Binding-site contacts:
Ligand atom O3 contacts residue GLN833 of chain 1.A at 3.7 Å.
Ligand atom N2 contacts residue GLN833 of chain 1.A at 3.7 Å.
Ligand atom C3 contacts residue ASN613 of chain 1.C at 3.8 Å.
Ligand atom O5 contacts residue ASN613 of chain 1.C at 2.4 Å (h-bond).
Ligand atom N2 contacts residue ASN613 of chain 1.C at 3.0 Å (h-bond).
Ligand atom C8 contacts residue ASN613 of chain 1.C at 3.8 Å.
Ligand atom O5 contacts residue GLN833 of chain 1.A at 4.1 Å.
Ligand atom O6 contacts residue THR615 of chain 1.C at 4.0 Å.
Ligand atom C8 contacts residue GLN641 of chain 1.C at 3.6 Å.
Ligand atom C2 contacts residue GLN833 of chain 1.A at 3.0 Å.
Ligand atom O7 contacts residue ASN613 of chain 1.C at 3.5 Å (h-bond).
Ligand atom C7 contacts residue GLN641 of chain 1.C at 4.4 Å.
Ligand atom C1 contacts residue GLN833 of chain 1.A at 3.9 Å.
Ligand atom C1 contacts residue ASN613 of chain 1.C at 1.5 Å.
Ligand atom C5 contacts residue THR615 of chain 1.C at 3.9 Å.
Ligand atom C4 contacts residue ASN613 of chain 1.C at 4.2 Å.
Ligand atom C1 contacts residue THR615 of chain 1.C at 3.3 Å.
Ligand atom O5 contacts residue THR615 of chain 1.C at 3.3 Å (h-bond).
Ligand atom O7 contacts residue GLN833 of chain 1.A at 2.6 Å (h-bond).
Ligand atom C3 contacts residue GLN833 of chain 1.A at 3.8 Å.
Ligand atom C4 contacts residue GLN833 of chain 1.A at 4.0 Å.
Ligand atom C2 contacts residue ASN613 of chain 1.C at 2.5 Å.
Ligand atom C7 contacts residue GLN833 of chain 1.A at 3.5 Å.
Ligand atom C5 contacts residue ASN613 of chain 1.C at 3.7 Å.
Ligand atom C7 contacts residue ASN613 of chain 1.C at 3.4 Å.

Sequence of chain 1.A:
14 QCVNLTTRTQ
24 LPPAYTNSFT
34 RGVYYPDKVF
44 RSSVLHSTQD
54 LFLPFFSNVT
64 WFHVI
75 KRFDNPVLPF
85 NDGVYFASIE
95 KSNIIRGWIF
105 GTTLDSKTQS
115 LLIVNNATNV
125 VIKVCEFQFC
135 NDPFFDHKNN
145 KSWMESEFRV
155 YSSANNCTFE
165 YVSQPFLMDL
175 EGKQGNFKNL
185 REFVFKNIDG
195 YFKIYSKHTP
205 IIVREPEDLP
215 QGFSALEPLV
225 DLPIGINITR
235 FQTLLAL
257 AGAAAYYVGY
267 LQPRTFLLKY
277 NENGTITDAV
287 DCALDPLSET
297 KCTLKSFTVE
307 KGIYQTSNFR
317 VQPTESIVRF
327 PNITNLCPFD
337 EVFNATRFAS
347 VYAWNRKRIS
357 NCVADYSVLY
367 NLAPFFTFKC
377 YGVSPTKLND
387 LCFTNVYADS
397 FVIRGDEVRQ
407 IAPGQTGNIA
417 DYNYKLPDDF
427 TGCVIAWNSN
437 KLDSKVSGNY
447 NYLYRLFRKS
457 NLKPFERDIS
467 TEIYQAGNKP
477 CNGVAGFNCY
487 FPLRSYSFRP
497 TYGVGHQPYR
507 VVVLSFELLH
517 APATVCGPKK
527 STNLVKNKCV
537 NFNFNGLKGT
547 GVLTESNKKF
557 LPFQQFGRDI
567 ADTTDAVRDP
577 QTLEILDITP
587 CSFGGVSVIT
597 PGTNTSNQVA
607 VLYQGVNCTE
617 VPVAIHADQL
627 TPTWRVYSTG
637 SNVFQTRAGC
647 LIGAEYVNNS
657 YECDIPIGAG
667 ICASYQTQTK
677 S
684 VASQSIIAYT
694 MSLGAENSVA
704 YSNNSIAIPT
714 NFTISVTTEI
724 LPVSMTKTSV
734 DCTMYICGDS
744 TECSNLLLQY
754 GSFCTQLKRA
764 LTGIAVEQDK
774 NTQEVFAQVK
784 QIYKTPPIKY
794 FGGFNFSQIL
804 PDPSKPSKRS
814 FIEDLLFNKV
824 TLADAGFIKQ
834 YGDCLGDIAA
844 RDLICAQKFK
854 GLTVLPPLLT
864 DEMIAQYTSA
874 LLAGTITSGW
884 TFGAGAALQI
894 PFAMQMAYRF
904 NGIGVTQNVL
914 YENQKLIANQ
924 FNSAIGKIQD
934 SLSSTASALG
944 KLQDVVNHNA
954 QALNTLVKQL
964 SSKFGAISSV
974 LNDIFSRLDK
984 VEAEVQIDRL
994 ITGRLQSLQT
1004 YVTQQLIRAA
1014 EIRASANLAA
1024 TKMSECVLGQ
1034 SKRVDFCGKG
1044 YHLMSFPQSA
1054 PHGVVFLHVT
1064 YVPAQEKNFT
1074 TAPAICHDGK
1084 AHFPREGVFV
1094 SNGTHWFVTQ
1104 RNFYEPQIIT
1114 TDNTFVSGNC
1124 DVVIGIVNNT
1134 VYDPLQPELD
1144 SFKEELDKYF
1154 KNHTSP

Sequence of chain 1.C:
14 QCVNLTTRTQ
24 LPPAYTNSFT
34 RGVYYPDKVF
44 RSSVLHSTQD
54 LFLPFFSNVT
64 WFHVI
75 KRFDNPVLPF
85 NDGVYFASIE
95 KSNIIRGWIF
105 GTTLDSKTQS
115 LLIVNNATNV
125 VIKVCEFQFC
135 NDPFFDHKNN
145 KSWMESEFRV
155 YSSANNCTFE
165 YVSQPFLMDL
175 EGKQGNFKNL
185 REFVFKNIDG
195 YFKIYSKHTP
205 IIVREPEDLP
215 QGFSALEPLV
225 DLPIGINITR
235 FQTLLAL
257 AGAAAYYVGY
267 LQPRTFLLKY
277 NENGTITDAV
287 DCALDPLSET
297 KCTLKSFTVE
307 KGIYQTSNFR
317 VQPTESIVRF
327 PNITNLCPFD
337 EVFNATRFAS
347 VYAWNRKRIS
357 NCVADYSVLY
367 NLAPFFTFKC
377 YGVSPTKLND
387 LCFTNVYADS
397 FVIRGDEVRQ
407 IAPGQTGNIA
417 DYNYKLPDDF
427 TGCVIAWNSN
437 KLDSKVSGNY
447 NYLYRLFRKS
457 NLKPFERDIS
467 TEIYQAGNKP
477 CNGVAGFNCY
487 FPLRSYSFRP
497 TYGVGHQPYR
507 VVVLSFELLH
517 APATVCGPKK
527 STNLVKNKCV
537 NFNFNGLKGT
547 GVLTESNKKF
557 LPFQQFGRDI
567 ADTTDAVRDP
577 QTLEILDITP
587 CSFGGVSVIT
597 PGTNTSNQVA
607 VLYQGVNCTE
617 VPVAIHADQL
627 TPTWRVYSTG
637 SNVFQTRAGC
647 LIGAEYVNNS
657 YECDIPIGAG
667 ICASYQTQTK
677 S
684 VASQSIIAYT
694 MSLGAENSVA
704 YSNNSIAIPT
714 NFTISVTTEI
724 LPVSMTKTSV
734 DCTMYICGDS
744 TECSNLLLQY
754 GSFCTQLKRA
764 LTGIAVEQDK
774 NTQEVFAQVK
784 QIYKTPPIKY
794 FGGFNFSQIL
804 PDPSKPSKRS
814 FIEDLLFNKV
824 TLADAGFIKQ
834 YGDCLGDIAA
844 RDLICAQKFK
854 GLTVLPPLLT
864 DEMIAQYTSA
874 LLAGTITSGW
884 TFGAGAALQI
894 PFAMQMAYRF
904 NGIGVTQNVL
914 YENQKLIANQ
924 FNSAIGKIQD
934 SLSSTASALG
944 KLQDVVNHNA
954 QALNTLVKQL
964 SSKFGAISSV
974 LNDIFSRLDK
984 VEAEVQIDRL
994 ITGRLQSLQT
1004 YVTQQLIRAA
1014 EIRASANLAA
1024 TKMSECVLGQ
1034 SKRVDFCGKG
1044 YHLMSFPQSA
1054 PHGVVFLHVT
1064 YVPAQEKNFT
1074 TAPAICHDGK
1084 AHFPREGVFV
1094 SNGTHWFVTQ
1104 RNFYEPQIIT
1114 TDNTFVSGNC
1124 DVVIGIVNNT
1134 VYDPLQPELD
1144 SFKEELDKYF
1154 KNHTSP

The protein below binds the small molecule below.
Small molecule (SMILES): CC(=O)N[C@H]1[C@H](O[C@H]2[C@H](O)[C@@H](NC(C)=O)CO[C@@H]2CO)O[C@H](CO)[C@@H](O)[C@@H]1O